The protein below binds the small molecule below.
Small molecule (SMILES): CC(=O)N[C@H]1[C@H](O[C@H]2[C@H](O)[C@@H](NC(C)=O)CO[C@@H]2CO)O[C@H](CO)[C@@H](O[C@@H]2O[C@H](CO[C@H]3O[C@H](CO)[C@@H](O)[C@H](O[C@H]4O[C@H](CO)[C@@H](O)[C@H](O)[C@@H]4O)[C@@H]3O)[C@@H](O)[C@H](O[C@H]3O[C@H](CO)[C@@H](O)[C@H](O)[C@@H]3O)[C@@H]2O)[C@@H]1O

Binding-site contacts:
Ligand atom O3 contacts residue GLN214 of chain 1.C at 3.5 Å (h-bond).
Ligand atom O6 contacts residue ARG211 of chain 1.C at 3.2 Å (salt-bridge).
Ligand atom C4 contacts residue ASN266 of chain 1.C at 4.0 Å.
Ligand atom C2 contacts residue GLN214 of chain 1.C at 4.2 Å.
Ligand atom C3 contacts residue PHE217 of chain 1.C at 3.7 Å (hydrophobic).
Ligand atom O6 contacts residue PHE217 of chain 1.C at 3.4 Å.
Ligand atom O7 contacts residue ALA213 of chain 1.C at 4.2 Å.
Ligand atom O3 contacts residue ALA213 of chain 1.C at 4.3 Å.
Ligand atom C2 contacts residue ASN266 of chain 1.C at 2.7 Å.
Ligand atom C7 contacts residue ALA213 of chain 1.C at 4.0 Å (hydrophobic).
Ligand atom O5 contacts residue GLN214 of chain 1.C at 3.0 Å (h-bond).
Ligand atom O3 contacts residue PHE217 of chain 1.C at 4.0 Å.
Ligand atom N2 contacts residue ASN266 of chain 1.C at 3.0 Å (h-bond).
Ligand atom C5 contacts residue ASN266 of chain 1.C at 3.3 Å.
Ligand atom C7 contacts residue PHE217 of chain 1.C at 4.1 Å (hydrophobic).
Ligand atom C3 contacts residue ASN266 of chain 1.C at 3.6 Å.
Ligand atom C1 contacts residue ASN266 of chain 1.C at 1.4 Å.
Ligand atom O6 contacts residue GLN214 of chain 1.C at 3.2 Å.
Ligand atom C6 contacts residue GLN214 of chain 1.C at 3.4 Å.
Ligand atom N2 contacts residue SER263 of chain 1.C at 3.5 Å (h-bond).
Ligand atom C5 contacts residue TYR254 of chain 1.C at 4.2 Å (hydrophobic).
Ligand atom O5 contacts residue TYR254 of chain 1.C at 3.9 Å.
Ligand atom N2 contacts residue PHE217 of chain 1.C at 3.4 Å.
Ligand atom C1 contacts residue GLN214 of chain 1.C at 4.0 Å.
Ligand atom C8 contacts residue ALA213 of chain 1.C at 3.8 Å (hydrophobic).
Ligand atom C8 contacts residue LEU264 of chain 1.C at 3.6 Å (hydrophobic).
Ligand atom C8 contacts residue PHE217 of chain 1.C at 3.6 Å (hydrophobic).
Ligand atom C3 contacts residue SER263 of chain 1.C at 4.1 Å.
Ligand atom C2 contacts residue SER263 of chain 1.C at 3.9 Å.
Ligand atom C4 contacts residue GLN214 of chain 1.C at 4.0 Å.
Ligand atom C1 contacts residue SER263 of chain 1.C at 3.8 Å.
Ligand atom O4 contacts residue GLN214 of chain 1.C at 4.1 Å.
Ligand atom O5 contacts residue ASN266 of chain 1.C at 2.4 Å (h-bond).
Ligand atom C2 contacts residue PHE217 of chain 1.C at 4.0 Å (hydrophobic).
Ligand atom C6 contacts residue PHE217 of chain 1.C at 4.0 Å (hydrophobic).
Ligand atom C6 contacts residue GLN214 of chain 1.C at 4.3 Å.
Ligand atom O2 contacts residue GLN214 of chain 1.C at 3.8 Å.
Ligand atom C5 contacts residue GLN214 of chain 1.C at 3.6 Å.
Ligand atom O5 contacts residue MET252 of chain 1.C at 3.8 Å.
Ligand atom C6 contacts residue TYR254 of chain 1.C at 3.5 Å (hydrophobic).

Sequence of chain 1.C:
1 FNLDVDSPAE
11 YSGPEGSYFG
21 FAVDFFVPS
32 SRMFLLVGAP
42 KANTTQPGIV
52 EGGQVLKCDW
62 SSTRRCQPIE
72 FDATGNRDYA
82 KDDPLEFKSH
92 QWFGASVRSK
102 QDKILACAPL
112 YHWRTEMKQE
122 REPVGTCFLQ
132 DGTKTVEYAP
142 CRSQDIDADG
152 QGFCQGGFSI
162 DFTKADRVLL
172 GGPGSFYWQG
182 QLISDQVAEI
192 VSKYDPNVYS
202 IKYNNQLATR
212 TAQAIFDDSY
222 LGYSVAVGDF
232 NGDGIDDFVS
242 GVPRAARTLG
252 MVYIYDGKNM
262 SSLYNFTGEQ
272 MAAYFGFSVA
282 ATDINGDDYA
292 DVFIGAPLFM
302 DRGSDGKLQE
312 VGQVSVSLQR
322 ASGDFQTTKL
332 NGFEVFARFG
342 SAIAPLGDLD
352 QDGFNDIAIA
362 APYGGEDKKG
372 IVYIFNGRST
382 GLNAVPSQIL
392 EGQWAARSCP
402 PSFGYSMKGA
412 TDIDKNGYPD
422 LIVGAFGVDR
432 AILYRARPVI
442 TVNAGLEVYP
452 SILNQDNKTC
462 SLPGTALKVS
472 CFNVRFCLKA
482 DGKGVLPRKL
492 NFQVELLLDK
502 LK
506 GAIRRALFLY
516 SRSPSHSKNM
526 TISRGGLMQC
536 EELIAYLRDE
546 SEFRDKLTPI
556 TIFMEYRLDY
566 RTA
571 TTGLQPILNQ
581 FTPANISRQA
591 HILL